Binding-site contacts:
Ligand atom C2 contacts residue LYS91 of chain 1.B at 3.8 Å.
Ligand atom O5 contacts residue GLN56 of chain 1.B at 3.7 Å.
Ligand atom C7B contacts residue TYR12 of chain 1.B at 3.6 Å (hydrophobic).
Ligand atom O6 contacts residue GLN56 of chain 1.B at 3.6 Å.
Ligand atom O6 contacts residue TRP88 of chain 1.B at 3.8 Å.
Ligand atom C7' contacts residue TYR12 of chain 1.B at 3.6 Å (hydrophobic).
Ligand atom C6B contacts residue LYS34 of chain 1.C at 3.7 Å.
Ligand atom O3 contacts residue TRP88 of chain 1.B at 3.6 Å.
Ligand atom C9' contacts residue GLU11 of chain 1.B at 3.4 Å.
Ligand atom O3' contacts residue TYR12 of chain 1.B at 3.6 Å.
Ligand atom O3 contacts residue LYS91 of chain 1.B at 2.9 Å (salt-bridge).
Ligand atom O2' contacts residue GLN56 of chain 1.B at 3.5 Å (h-bond).
Ligand atom C4 contacts residue TRP88 of chain 1.B at 3.5 Å (hydrophobic).
Ligand atom O2 contacts residue ASN90 of chain 1.B at 3.1 Å (h-bond).
Ligand atom C3 contacts residue TRP88 of chain 1.B at 3.6 Å (hydrophobic).
Ligand atom C5 contacts residue TRP88 of chain 1.B at 3.5 Å (hydrophobic).
Ligand atom O2' contacts residue GLN61 of chain 1.B at 3.0 Å (h-bond).
Ligand atom C6B contacts residue ARG35 of chain 1.C at 3.8 Å.
Ligand atom C2B contacts residue LYS34 of chain 1.C at 3.3 Å.
Ligand atom O3 contacts residue ASN90 of chain 1.B at 2.7 Å (h-bond).
Ligand atom C3 contacts residue LYS91 of chain 1.B at 3.7 Å.
Ligand atom C6 contacts residue HIS57 of chain 1.B at 3.5 Å.
Ligand atom O4 contacts residue GLN56 of chain 1.B at 3.4 Å.
Ligand atom C8' contacts residue GLU11 of chain 1.B at 3.5 Å.
Ligand atom C9' contacts residue TYR12 of chain 1.B at 3.9 Å (hydrophobic).
Ligand atom C5B contacts residue TYR12 of chain 1.B at 3.8 Å (hydrophobic).
Ligand atom O6 contacts residue GLN61 of chain 1.B at 3.0 Å (h-bond).
Ligand atom C5B contacts residue GLU11 of chain 1.B at 3.8 Å.
Ligand atom C7B contacts residue GLU11 of chain 1.B at 3.0 Å.
Ligand atom C6 contacts residue TRP88 of chain 1.B at 3.5 Å (hydrophobic).
Ligand atom C3 contacts residue ASN90 of chain 1.B at 3.7 Å.
Ligand atom C4 contacts residue LYS91 of chain 1.B at 3.8 Å.
Ligand atom C5' contacts residue TYR12 of chain 1.B at 3.8 Å (hydrophobic).
Ligand atom C5B contacts residue ARG35 of chain 1.C at 3.8 Å.
Ligand atom C4 contacts residue GLU51 of chain 1.B at 3.4 Å.
Ligand atom O3' contacts residue ARG13 of chain 1.B at 3.1 Å (salt-bridge).
Ligand atom O4 contacts residue LYS91 of chain 1.B at 2.9 Å (salt-bridge).
Ligand atom O6 contacts residue HIS57 of chain 1.B at 3.5 Å.
Ligand atom O4 contacts residue GLU51 of chain 1.B at 2.7 Å (salt-bridge).
Ligand atom O1B contacts residue LYS34 of chain 1.C at 3.7 Å.

A protein and the small-molecule ligand that binds it are described below.
Small molecule (SMILES): O=C(NCCCN1CCOCC1)c1cc(O[C@H]2O[C@H](CO)[C@H](O)[C@H](O)[C@H]2O)cc([N+](=O)[O-])c1

Sequence of chain 1.B:
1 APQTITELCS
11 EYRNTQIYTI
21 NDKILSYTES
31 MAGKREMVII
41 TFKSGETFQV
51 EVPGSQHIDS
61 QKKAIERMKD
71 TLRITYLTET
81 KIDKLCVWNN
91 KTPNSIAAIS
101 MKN

Sequence of chain 1.C:
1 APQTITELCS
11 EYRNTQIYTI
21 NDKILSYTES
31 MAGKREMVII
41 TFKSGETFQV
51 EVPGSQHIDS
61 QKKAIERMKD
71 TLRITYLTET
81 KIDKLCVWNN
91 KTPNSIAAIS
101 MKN